Sequence of chain 1.A:
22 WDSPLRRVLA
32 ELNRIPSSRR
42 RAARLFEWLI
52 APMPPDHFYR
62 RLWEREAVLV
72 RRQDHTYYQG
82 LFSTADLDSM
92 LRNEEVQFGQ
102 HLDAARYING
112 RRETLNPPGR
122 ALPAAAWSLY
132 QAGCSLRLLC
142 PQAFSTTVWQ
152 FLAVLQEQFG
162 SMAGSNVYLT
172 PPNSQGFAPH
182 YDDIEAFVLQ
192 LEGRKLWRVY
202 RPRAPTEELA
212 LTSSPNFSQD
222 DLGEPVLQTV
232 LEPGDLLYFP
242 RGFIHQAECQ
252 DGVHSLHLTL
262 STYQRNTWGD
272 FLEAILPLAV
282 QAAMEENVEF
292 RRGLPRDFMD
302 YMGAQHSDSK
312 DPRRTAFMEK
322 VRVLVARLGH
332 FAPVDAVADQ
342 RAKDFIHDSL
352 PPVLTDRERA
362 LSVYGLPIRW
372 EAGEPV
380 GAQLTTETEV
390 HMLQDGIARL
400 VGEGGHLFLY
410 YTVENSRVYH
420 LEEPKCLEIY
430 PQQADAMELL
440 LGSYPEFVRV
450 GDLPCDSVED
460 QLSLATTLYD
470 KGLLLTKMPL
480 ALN

A protein and the small-molecule ligand that binds it are described below.
Small molecule (SMILES): O=C(O)c1ccnc(C(=O)O)c1

Binding-site contacts:
Ligand atom O21 contacts residue TRP198 of chain 1.A at 4.1 Å.
Ligand atom N1 contacts residue NI1 of chain 1.C at 2.4 Å (h-bond).
Ligand atom C21 contacts residue TYR169 of chain 1.A at 3.6 Å (hydrophobic).
Ligand atom N1 contacts residue TYR169 of chain 1.A at 3.8 Å.
Ligand atom C41 contacts residue TYR169 of chain 1.A at 4.2 Å (hydrophobic).
Ligand atom C2 contacts residue NI1 of chain 1.C at 3.2 Å.
Ligand atom C21 contacts residue THR260 of chain 1.A at 3.7 Å.
Ligand atom C3 contacts residue TRP198 of chain 1.A at 3.9 Å (hydrophobic).
Ligand atom O22 contacts residue ASP183 of chain 1.A at 3.4 Å (salt-bridge).
Ligand atom O22 contacts residue HIS246 of chain 1.A at 3.5 Å (h-bond).
Ligand atom O42 contacts residue HIS258 of chain 1.A at 3.5 Å.
Ligand atom C41 contacts residue ALA248 of chain 1.A at 4.1 Å (hydrophobic).
Ligand atom C5 contacts residue PHE178 of chain 1.A at 3.8 Å (hydrophobic).
Ligand atom O42 contacts residue TYR169 of chain 1.A at 4.0 Å.
Ligand atom O42 contacts residue LYS196 of chain 1.A at 2.7 Å (salt-bridge).
Ligand atom O22 contacts residue NI1 of chain 1.C at 2.2 Å (h-bond).
Ligand atom C41 contacts residue PHE178 of chain 1.A at 3.9 Å (hydrophobic).
Ligand atom O41 contacts residue LYS196 of chain 1.A at 3.9 Å.
Ligand atom O41 contacts residue ALA248 of chain 1.A at 3.9 Å.
Ligand atom C41 contacts residue LYS196 of chain 1.A at 3.7 Å.
Ligand atom C21 contacts residue NI1 of chain 1.C at 3.1 Å.
Ligand atom C6 contacts residue NI1 of chain 1.C at 3.3 Å.
Ligand atom C2 contacts residue TRP198 of chain 1.A at 4.2 Å (hydrophobic).
Ligand atom C2 contacts residue TYR169 of chain 1.A at 3.5 Å (hydrophobic).
Ligand atom C4 contacts residue PHE178 of chain 1.A at 4.1 Å (hydrophobic).
Ligand atom C6 contacts residue HIS181 of chain 1.A at 3.3 Å.
Ligand atom N1 contacts residue HIS181 of chain 1.A at 3.2 Å (h-bond).
Ligand atom O21 contacts residue THR260 of chain 1.A at 2.5 Å (h-bond).
Ligand atom N1 contacts residue HIS246 of chain 1.A at 3.6 Å (h-bond).
Ligand atom C2 contacts residue HIS246 of chain 1.A at 4.1 Å.
Ligand atom O22 contacts residue TYR169 of chain 1.A at 3.9 Å.
Ligand atom C3 contacts residue TYR169 of chain 1.A at 3.5 Å (hydrophobic).
Ligand atom O21 contacts residue TYR169 of chain 1.A at 3.3 Å.
Ligand atom C3 contacts residue HIS258 of chain 1.A at 3.7 Å.
Ligand atom C21 contacts residue HIS258 of chain 1.A at 3.9 Å.
Ligand atom O21 contacts residue HIS258 of chain 1.A at 2.9 Å (h-bond).
Ligand atom C6 contacts residue HIS246 of chain 1.A at 4.0 Å.
Ligand atom O42 contacts residue ALA248 of chain 1.A at 3.9 Å.
Ligand atom C4 contacts residue TYR169 of chain 1.A at 3.9 Å (hydrophobic).
Ligand atom O41 contacts residue PHE178 of chain 1.A at 3.4 Å.